Binding-site contacts:
Ligand atom N14 contacts residue LEU140 of chain 1.C at 3.5 Å.
Ligand atom C39 contacts residue LEU154 of chain 1.C at 3.5 Å (hydrophobic).
Ligand atom C37 contacts residue ASP151 of chain 1.C at 3.3 Å.
Ligand atom C33 contacts residue LYS42 of chain 1.C at 3.5 Å.
Ligand atom O43 contacts residue GLY23 of chain 1.C at 3.7 Å.
Ligand atom N10 contacts residue MET89 of chain 1.C at 3.3 Å (h-bond).
Ligand atom C32 contacts residue LYS42 of chain 1.C at 3.5 Å.
Ligand atom N14 contacts residue ALA40 of chain 1.C at 3.4 Å.
Ligand atom C6 contacts residue VAL28 of chain 1.C at 3.8 Å (hydrophobic).
Ligand atom C31 contacts residue GLY23 of chain 1.C at 3.8 Å.
Ligand atom C42 contacts residue TYR163 of chain 1.C at 3.6 Å (hydrophobic).
Ligand atom C31 contacts residue LYS42 of chain 1.C at 3.3 Å.
Ligand atom N14 contacts residue THR86 of chain 1.C at 3.6 Å (h-bond).
Ligand atom C21 contacts residue GLY92 of chain 1.C at 3.6 Å.
Ligand atom C42 contacts residue ASP133 of chain 1.C at 3.6 Å.
Ligand atom C32 contacts residue ASP151 of chain 1.C at 3.8 Å.
Ligand atom C21 contacts residue ALA90 of chain 1.C at 3.6 Å (hydrophobic).
Ligand atom C11 contacts residue MET89 of chain 1.C at 3.5 Å (hydrophobic).
Ligand atom C17 contacts residue LEU20 of chain 1.C at 3.6 Å (hydrophobic).
Ligand atom C16 contacts residue LEU20 of chain 1.C at 3.8 Å (hydrophobic).
Ligand atom C18 contacts residue LEU20 of chain 1.C at 3.7 Å (hydrophobic).
Ligand atom N24 contacts residue TYR88 of chain 1.C at 3.7 Å.
Ligand atom N14 contacts residue GLU87 of chain 1.C at 3.1 Å (salt-bridge).
Ligand atom C21 contacts residue MET89 of chain 1.C at 3.4 Å (hydrophobic).
Ligand atom O43 contacts residue VAL28 of chain 1.C at 3.4 Å.
Ligand atom C21 contacts residue TYR88 of chain 1.C at 3.6 Å (hydrophobic).
Ligand atom C39 contacts residue SER155 of chain 1.C at 3.8 Å.
Ligand atom C16 contacts residue MET89 of chain 1.C at 3.5 Å (hydrophobic).
Ligand atom N12 contacts residue LEU20 of chain 1.C at 3.7 Å.
Ligand atom C36 contacts residue ASP151 of chain 1.C at 3.7 Å.
Ligand atom C5 contacts residue LEU20 of chain 1.C at 3.5 Å (hydrophobic).
Ligand atom O43 contacts residue LYS42 of chain 1.C at 3.1 Å (salt-bridge).
Ligand atom C9 contacts residue ALA40 of chain 1.C at 3.6 Å (hydrophobic).
Ligand atom C36 contacts residue ASN138 of chain 1.C at 3.3 Å.
Ligand atom C9 contacts residue LEU140 of chain 1.C at 3.4 Å (hydrophobic).
Ligand atom N8 contacts residue LEU140 of chain 1.C at 3.7 Å.
Ligand atom N24 contacts residue MET89 of chain 1.C at 2.7 Å (h-bond).
Ligand atom C37 contacts residue ASN138 of chain 1.C at 3.7 Å.
Ligand atom C1 contacts residue ASP151 of chain 1.C at 3.5 Å.
Ligand atom C4 contacts residue LEU20 of chain 1.C at 3.6 Å (hydrophobic).

A protein and the small-molecule ligand that binds it are described below.
Small molecule (SMILES): Cc1c(NC(=O)c2ccc(C(C)(C)C)cc2)cccc1-c1nc(N)nc(Nc2ccc(C(=O)N3CCOCC3)cc2)n1

Sequence of chain 1.C:
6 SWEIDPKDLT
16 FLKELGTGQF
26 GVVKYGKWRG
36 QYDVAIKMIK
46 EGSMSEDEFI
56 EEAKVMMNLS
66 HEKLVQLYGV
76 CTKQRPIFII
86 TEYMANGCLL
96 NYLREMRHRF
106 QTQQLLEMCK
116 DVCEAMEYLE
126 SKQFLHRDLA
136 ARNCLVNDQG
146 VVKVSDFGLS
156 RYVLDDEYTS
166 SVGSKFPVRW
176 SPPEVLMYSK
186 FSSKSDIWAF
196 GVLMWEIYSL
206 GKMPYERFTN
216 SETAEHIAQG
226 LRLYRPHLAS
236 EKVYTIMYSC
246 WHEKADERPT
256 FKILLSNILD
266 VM